Binding-site contacts:
Ligand atom C3 contacts residue ASN287 of chain 2.A at 3.8 Å.
Ligand atom C1 contacts residue ASN287 of chain 2.A at 1.4 Å.
Ligand atom C8 contacts residue ASN287 of chain 2.A at 4.5 Å.
Ligand atom C7 contacts residue ASN287 of chain 2.A at 3.4 Å.
Ligand atom C4 contacts residue ASN287 of chain 2.A at 4.2 Å.
Ligand atom C5 contacts residue ASN287 of chain 2.A at 3.7 Å.
Ligand atom C2 contacts residue ASN287 of chain 2.A at 2.5 Å.
Ligand atom N2 contacts residue ASN287 of chain 2.A at 2.9 Å (h-bond).
Ligand atom O7 contacts residue ASN287 of chain 2.A at 3.6 Å.
Ligand atom O5 contacts residue ASN287 of chain 2.A at 2.4 Å (h-bond).
Ligand atom C8 contacts residue ASN276 of chain 2.A at 4.4 Å.

The protein below binds the small molecule below.
Small molecule (SMILES): CC(=O)N[C@H]1[C@H](O[C@H]2[C@H](O)[C@@H](NC(C)=O)CO[C@@H]2CO)O[C@H](CO)[C@@H](O)[C@@H]1O

Sequence of chain 2.A:
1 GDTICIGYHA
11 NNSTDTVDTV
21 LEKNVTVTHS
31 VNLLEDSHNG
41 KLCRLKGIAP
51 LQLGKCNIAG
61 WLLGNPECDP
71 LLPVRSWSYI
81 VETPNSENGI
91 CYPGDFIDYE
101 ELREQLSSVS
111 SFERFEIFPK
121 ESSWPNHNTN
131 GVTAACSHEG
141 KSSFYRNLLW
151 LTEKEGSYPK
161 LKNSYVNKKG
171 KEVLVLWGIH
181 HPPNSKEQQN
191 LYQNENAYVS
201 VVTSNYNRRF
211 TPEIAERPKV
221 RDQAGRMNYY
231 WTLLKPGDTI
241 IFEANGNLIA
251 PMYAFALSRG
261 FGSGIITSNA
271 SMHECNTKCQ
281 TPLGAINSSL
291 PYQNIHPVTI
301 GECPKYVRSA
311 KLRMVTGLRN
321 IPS